Sequence of chain 8.A:
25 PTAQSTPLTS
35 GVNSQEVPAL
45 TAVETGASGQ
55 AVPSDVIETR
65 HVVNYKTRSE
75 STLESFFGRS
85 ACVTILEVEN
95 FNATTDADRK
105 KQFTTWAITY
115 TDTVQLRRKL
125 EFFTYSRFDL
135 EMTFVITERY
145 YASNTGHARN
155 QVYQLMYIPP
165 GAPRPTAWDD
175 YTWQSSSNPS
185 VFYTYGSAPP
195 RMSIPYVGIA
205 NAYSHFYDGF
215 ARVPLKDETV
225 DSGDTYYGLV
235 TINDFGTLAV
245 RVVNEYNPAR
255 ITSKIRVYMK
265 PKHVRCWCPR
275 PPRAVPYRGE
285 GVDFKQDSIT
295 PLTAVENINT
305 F

Binding-site contacts:
Ligand atom O1A contacts residue SER147 of chain 9.A at 3.1 Å (h-bond).
Ligand atom C6 contacts residue ALA146 of chain 9.A at 4.3 Å (hydrophobic).
Ligand atom O4 contacts residue TYR250 of chain 8.A at 3.0 Å.
Ligand atom C11 contacts residue TYR145 of chain 9.A at 3.7 Å (hydrophobic).
Ligand atom O10 contacts residue TYR250 of chain 8.A at 2.2 Å (h-bond).
Ligand atom N5 contacts residue TYR250 of chain 8.A at 3.8 Å.
Ligand atom O1B contacts residue ALA146 of chain 9.A at 4.3 Å.
Ligand atom O4 contacts residue TYR145 of chain 9.A at 4.2 Å.
Ligand atom C5 contacts residue TYR145 of chain 9.A at 3.3 Å (hydrophobic).
Ligand atom C11 contacts residue ARG143 of chain 9.A at 3.9 Å.
Ligand atom C11 contacts residue TYR250 of chain 8.A at 3.0 Å (hydrophobic).
Ligand atom C1 contacts residue SER147 of chain 9.A at 3.6 Å.
Ligand atom C4 contacts residue PRO252 of chain 8.A at 4.3 Å (hydrophobic).
Ligand atom O9 contacts residue ALA146 of chain 9.A at 3.3 Å.
Ligand atom C9 contacts residue ALA146 of chain 9.A at 4.4 Å (hydrophobic).
Ligand atom N5 contacts residue TYR145 of chain 9.A at 2.6 Å (h-bond).
Ligand atom C7 contacts residue TYR145 of chain 9.A at 3.9 Å (hydrophobic).
Ligand atom C1 contacts residue PRO252 of chain 8.A at 4.1 Å (hydrophobic).
Ligand atom C8 contacts residue ALA146 of chain 9.A at 4.4 Å (hydrophobic).
Ligand atom C5 contacts residue TYR250 of chain 8.A at 4.3 Å (hydrophobic).
Ligand atom O1B contacts residue SER147 of chain 9.A at 2.7 Å (h-bond).
Ligand atom O8 contacts residue TYR145 of chain 9.A at 4.2 Å.
Ligand atom O4 contacts residue PRO252 of chain 8.A at 4.0 Å.
Ligand atom C4 contacts residue TYR145 of chain 9.A at 3.6 Å (hydrophobic).
Ligand atom O1A contacts residue ALA146 of chain 9.A at 3.2 Å.
Ligand atom C8 contacts residue TYR145 of chain 9.A at 4.2 Å (hydrophobic).
Ligand atom C6 contacts residue TYR145 of chain 9.A at 3.4 Å (hydrophobic).
Ligand atom C4 contacts residue TYR250 of chain 8.A at 4.2 Å (hydrophobic).
Ligand atom C1 contacts residue ALA146 of chain 9.A at 4.0 Å (hydrophobic).
Ligand atom O4 contacts residue ASN251 of chain 8.A at 4.3 Å.
Ligand atom O10 contacts residue ASN96 of chain 8.A at 4.2 Å.
Ligand atom O1B contacts residue PRO252 of chain 8.A at 3.4 Å.
Ligand atom C3 contacts residue PRO252 of chain 8.A at 4.4 Å (hydrophobic).
Ligand atom C10 contacts residue TYR145 of chain 9.A at 3.6 Å (hydrophobic).
Ligand atom C10 contacts residue TYR250 of chain 8.A at 2.8 Å (hydrophobic).

This small molecule binds to this protein.
Small molecule (SMILES): CC(=O)N[C@H]1[C@H]([C@H](O)[C@H](O)CO)O[C@@](O)(C(=O)O)C[C@@H]1O

Sequence of chain 9.A:
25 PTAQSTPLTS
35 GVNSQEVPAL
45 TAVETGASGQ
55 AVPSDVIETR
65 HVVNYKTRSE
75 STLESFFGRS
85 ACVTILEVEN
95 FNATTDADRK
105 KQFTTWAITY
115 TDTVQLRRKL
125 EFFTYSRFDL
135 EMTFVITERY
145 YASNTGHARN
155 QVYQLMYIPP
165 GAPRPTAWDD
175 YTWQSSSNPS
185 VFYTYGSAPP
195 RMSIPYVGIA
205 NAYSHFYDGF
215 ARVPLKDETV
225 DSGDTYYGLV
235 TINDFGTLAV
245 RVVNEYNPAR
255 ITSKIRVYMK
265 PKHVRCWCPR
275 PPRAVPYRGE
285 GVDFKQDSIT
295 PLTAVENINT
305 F